Binding-site contacts:
Ligand atom C2A contacts residue C2E1 of chain 1.R at 3.3 Å.
Ligand atom O4A contacts residue ASN70 of chain 1.E at 3.1 Å.
Ligand atom C8 contacts residue C2E1 of chain 1.R at 3.2 Å.
Ligand atom P1 contacts residue C2E1 of chain 1.R at 3.9 Å.
Ligand atom O5A contacts residue ARG71 of chain 1.E at 3.8 Å.
Ligand atom N9 contacts residue C2E1 of chain 1.R at 3.5 Å (h-bond).
Ligand atom N7 contacts residue C2E1 of chain 1.R at 3.1 Å.
Ligand atom C81 contacts residue C2E1 of chain 1.R at 3.4 Å.
Ligand atom C5 contacts residue C2E1 of chain 1.R at 3.5 Å.
Ligand atom N71 contacts residue ARG71 of chain 1.E at 3.1 Å.
Ligand atom C41 contacts residue C2E1 of chain 1.R at 3.5 Å.
Ligand atom N21 contacts residue C2E1 of chain 1.R at 3.1 Å (h-bond).
Ligand atom N11 contacts residue C2E1 of chain 1.R at 3.1 Å (h-bond).
Ligand atom C4A contacts residue ASN70 of chain 1.E at 3.9 Å.
Ligand atom C4 contacts residue C2E1 of chain 1.R at 3.8 Å.
Ligand atom C3A contacts residue C2E1 of chain 1.R at 3.7 Å.
Ligand atom O5' contacts residue C2E1 of chain 1.R at 3.9 Å.
Ligand atom C51 contacts residue C2E1 of chain 1.R at 3.5 Å.
Ligand atom C81 contacts residue ARG71 of chain 1.E at 3.7 Å.
Ligand atom O2P contacts residue C2E1 of chain 1.R at 2.7 Å (h-bond).
Ligand atom O5A contacts residue ASN70 of chain 1.E at 3.7 Å.
Ligand atom O11 contacts residue ASN70 of chain 1.E at 3.7 Å.
Ligand atom O21 contacts residue ARG71 of chain 1.E at 3.9 Å.
Ligand atom C61 contacts residue C2E1 of chain 1.R at 3.5 Å.
Ligand atom O61 contacts residue ARG71 of chain 1.E at 2.7 Å (salt-bridge).
Ligand atom N71 contacts residue C2E1 of chain 1.R at 3.4 Å (h-bond).
Ligand atom O4A contacts residue ARG71 of chain 1.E at 3.9 Å.
Ligand atom C5A contacts residue ASN70 of chain 1.E at 3.2 Å.
Ligand atom O11 contacts residue THR72 of chain 1.E at 2.9 Å (h-bond).
Ligand atom N21 contacts residue HIS101 of chain 1.E at 3.5 Å.
Ligand atom O6 contacts residue C2E1 of chain 1.R at 3.2 Å.
Ligand atom C61 contacts residue ARG71 of chain 1.E at 3.6 Å.
Ligand atom C2' contacts residue C2E1 of chain 1.R at 3.8 Å.
Ligand atom N91 contacts residue C2E1 of chain 1.R at 3.7 Å.
Ligand atom C21 contacts residue C2E1 of chain 1.R at 3.6 Å.
Ligand atom C6 contacts residue C2E1 of chain 1.R at 3.3 Å.
Ligand atom O61 contacts residue C2E1 of chain 1.R at 3.5 Å (h-bond).
Ligand atom N31 contacts residue C2E1 of chain 1.R at 3.5 Å.
Ligand atom C3' contacts residue C2E1 of chain 1.R at 3.5 Å.
Ligand atom N1 contacts residue C2E1 of chain 1.R at 3.7 Å.

Sequence of chain 1.E:
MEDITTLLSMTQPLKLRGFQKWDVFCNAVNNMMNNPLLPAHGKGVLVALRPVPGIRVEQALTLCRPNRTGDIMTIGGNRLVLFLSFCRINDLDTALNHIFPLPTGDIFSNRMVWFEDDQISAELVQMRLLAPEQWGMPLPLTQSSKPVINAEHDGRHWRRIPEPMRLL

The small molecule below binds the protein below.
Small molecule (SMILES): Nc1nc2c(ncn2[C@@H]2O[C@@H]3CO[P](=O)(O)O[C@H]4[C@@H](O)[C@H](n5cnc6c(=O)[nH]c(N)nc65)O[C@@H]4CO[P](=O)(O)O[C@H]3[C@H]2O)c(=O)[nH]1